A protein and the small-molecule ligand that binds it are described below.
Small molecule (SMILES): CC(=O)N[C@H]1[C@H]([C@H](O)[C@H](O)CO)O[C@@](O[C@H](CO)[C@@H](O)[C@@H]2O[C@@H](C(=O)O)C[C@H](O)[C@H]2NC(C)=O)(C(=O)O)C[C@@H]1O

Sequence of chain 24.D:
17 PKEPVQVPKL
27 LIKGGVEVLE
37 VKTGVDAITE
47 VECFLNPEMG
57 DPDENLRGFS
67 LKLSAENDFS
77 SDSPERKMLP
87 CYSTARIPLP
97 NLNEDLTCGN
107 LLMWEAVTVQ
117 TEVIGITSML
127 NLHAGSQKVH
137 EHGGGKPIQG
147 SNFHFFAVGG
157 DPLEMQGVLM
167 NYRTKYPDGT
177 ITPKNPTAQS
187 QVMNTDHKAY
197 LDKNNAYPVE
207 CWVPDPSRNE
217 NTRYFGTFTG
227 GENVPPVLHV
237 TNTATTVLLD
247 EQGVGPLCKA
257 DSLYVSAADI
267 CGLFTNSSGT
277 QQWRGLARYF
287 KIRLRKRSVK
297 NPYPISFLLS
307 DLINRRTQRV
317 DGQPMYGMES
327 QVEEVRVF

Sequence of chain 24.E:
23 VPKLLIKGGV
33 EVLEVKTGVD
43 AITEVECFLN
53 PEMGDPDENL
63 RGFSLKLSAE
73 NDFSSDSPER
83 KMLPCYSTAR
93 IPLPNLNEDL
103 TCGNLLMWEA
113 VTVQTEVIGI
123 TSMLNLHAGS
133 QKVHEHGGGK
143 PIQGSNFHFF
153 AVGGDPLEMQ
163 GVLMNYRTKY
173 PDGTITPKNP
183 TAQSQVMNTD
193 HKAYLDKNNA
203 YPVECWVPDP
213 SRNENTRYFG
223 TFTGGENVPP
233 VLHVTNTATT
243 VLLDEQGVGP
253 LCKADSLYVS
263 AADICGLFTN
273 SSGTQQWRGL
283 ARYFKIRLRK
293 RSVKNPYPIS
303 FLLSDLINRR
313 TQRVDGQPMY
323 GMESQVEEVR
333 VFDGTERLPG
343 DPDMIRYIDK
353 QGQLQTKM

Sequence of chain 24.A:
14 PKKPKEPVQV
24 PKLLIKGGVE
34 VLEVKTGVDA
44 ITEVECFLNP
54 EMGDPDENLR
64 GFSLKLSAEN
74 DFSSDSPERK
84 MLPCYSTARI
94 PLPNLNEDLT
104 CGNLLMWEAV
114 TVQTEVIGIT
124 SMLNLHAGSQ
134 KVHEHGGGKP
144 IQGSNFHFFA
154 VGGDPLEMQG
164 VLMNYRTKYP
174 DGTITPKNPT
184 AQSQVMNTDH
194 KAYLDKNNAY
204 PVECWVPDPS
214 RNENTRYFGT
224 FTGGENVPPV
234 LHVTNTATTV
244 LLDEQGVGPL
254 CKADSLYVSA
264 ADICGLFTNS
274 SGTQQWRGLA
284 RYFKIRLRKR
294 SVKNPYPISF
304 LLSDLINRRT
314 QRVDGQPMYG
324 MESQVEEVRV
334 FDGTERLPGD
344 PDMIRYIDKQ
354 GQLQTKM

Binding-site contacts:
Ligand atom C10 contacts residue LEU62 of chain 24.E at 3.1 Å (hydrophobic).
Ligand atom O1B contacts residue LYS68 of chain 24.E at 3.1 Å.
Ligand atom C11 contacts residue PHE65 of chain 24.E at 3.7 Å (hydrophobic).
Ligand atom C1 contacts residue LYS68 of chain 24.E at 3.8 Å.
Ligand atom O1B contacts residue THR276 of chain 24.E at 3.4 Å (h-bond).
Ligand atom C6 contacts residue ASN272 of chain 24.E at 3.7 Å.
Ligand atom C11 contacts residue PHE270 of chain 24.E at 3.9 Å (hydrophobic).
Ligand atom O7 contacts residue LEU62 of chain 24.E at 3.3 Å.
Ligand atom C8 contacts residue GLN278 of chain 24.E at 3.7 Å.
Ligand atom C10 contacts residue ASN272 of chain 24.E at 3.9 Å.
Ligand atom C9 contacts residue GLN278 of chain 24.E at 3.3 Å.
Ligand atom O1B contacts residue SER274 of chain 24.E at 3.3 Å (h-bond).
Ligand atom O1A contacts residue LYS68 of chain 24.E at 3.8 Å.
Ligand atom C7 contacts residue LEU62 of chain 24.E at 3.8 Å (hydrophobic).
Ligand atom O9 contacts residue GLN278 of chain 24.E at 4.0 Å.
Ligand atom O8 contacts residue THR276 of chain 24.E at 4.0 Å.
Ligand atom C11 contacts residue HIS138 of chain 24.D at 3.5 Å.
Ligand atom C9 contacts residue LYS68 of chain 24.E at 3.8 Å.
Ligand atom C10 contacts residue GLN278 of chain 24.E at 4.0 Å.
Ligand atom N5 contacts residue GLN278 of chain 24.E at 3.7 Å.
Ligand atom O10 contacts residue PHE75 of chain 24.A at 3.9 Å.
Ligand atom O9 contacts residue LEU67 of chain 24.E at 3.1 Å.
Ligand atom O10 contacts residue LEU62 of chain 24.E at 2.8 Å.
Ligand atom O8 contacts residue ASN272 of chain 24.E at 3.5 Å (h-bond).
Ligand atom N5 contacts residue LEU62 of chain 24.E at 3.9 Å.
Ligand atom O8 contacts residue GLN278 of chain 24.E at 3.5 Å (h-bond).
Ligand atom C11 contacts residue GLN278 of chain 24.E at 3.5 Å.
Ligand atom O8 contacts residue LYS68 of chain 24.E at 3.3 Å.
Ligand atom C6 contacts residue LYS68 of chain 24.E at 4.0 Å.
Ligand atom C11 contacts residue LEU62 of chain 24.E at 3.5 Å (hydrophobic).
Ligand atom O1A contacts residue THR276 of chain 24.E at 2.6 Å (h-bond).
Ligand atom O9 contacts residue LYS68 of chain 24.E at 2.9 Å (salt-bridge).
Ligand atom C9 contacts residue LEU67 of chain 24.E at 4.0 Å (hydrophobic).
Ligand atom O1A contacts residue ASN272 of chain 24.E at 3.6 Å.
Ligand atom C11 contacts residue THR276 of chain 24.E at 3.4 Å.
Ligand atom C11 contacts residue ASN272 of chain 24.E at 3.5 Å.
Ligand atom N5 contacts residue ASN272 of chain 24.E at 3.2 Å (h-bond).
Ligand atom C1 contacts residue THR276 of chain 24.E at 3.3 Å.
Ligand atom C7 contacts residue GLN278 of chain 24.E at 3.9 Å.
Ligand atom C11 contacts residue PHE75 of chain 24.A at 3.5 Å (hydrophobic).